Binding-site contacts:
Ligand atom C7 contacts residue TYR337 of chain 1.A at 3.4 Å (hydrophobic).
Ligand atom C5 contacts residue LYS230 of chain 1.A at 3.6 Å.
Ligand atom O6 contacts residue LYS230 of chain 1.A at 2.8 Å (salt-bridge).
Ligand atom C6 contacts residue HIS51 of chain 1.A at 3.8 Å.
Ligand atom O5 contacts residue HIS51 of chain 1.A at 3.4 Å (h-bond).
Ligand atom OP1 contacts residue ASN233 of chain 1.A at 3.8 Å.
Ligand atom O6 contacts residue HIS51 of chain 1.A at 3.2 Å (h-bond).
Ligand atom OP1 contacts residue ASP228 of chain 1.A at 2.5 Å (salt-bridge).
Ligand atom C8 contacts residue TYR337 of chain 1.A at 3.6 Å (hydrophobic).
Ligand atom O5 contacts residue PHE338 of chain 1.A at 3.8 Å.
Ligand atom C7 contacts residue ILE52 of chain 1.A at 3.6 Å (hydrophobic).
Ligand atom O6 contacts residue ARG266 of chain 1.A at 3.6 Å.
Ligand atom OP2 contacts residue HIS51 of chain 1.A at 2.7 Å (h-bond).
Ligand atom O3 contacts residue PHE169 of chain 1.A at 3.3 Å.
Ligand atom OP2 contacts residue GLY50 of chain 1.A at 3.4 Å.
Ligand atom O6 contacts residue GLU274 of chain 1.A at 2.7 Å (salt-bridge).
Ligand atom P contacts residue ASP228 of chain 1.A at 3.4 Å.
Ligand atom O7 contacts residue TYR337 of chain 1.A at 2.4 Å (h-bond).
Ligand atom O4 contacts residue CYS323 of chain 1.A at 3.7 Å.
Ligand atom C6 contacts residue GLU274 of chain 1.A at 3.4 Å.
Ligand atom OP2 contacts residue LYS230 of chain 1.A at 2.7 Å (salt-bridge).
Ligand atom N2 contacts residue ILE52 of chain 1.A at 3.8 Å.
Ligand atom O1 contacts residue LYS230 of chain 1.A at 3.6 Å.
Ligand atom C6 contacts residue ARG266 of chain 1.A at 3.7 Å.
Ligand atom O1 contacts residue ASP228 of chain 1.A at 3.2 Å (salt-bridge).
Ligand atom O7 contacts residue ARG326 of chain 1.A at 2.8 Å (salt-bridge).
Ligand atom O7 contacts residue PHE169 of chain 1.A at 3.7 Å.
Ligand atom OP1 contacts residue LYS230 of chain 1.A at 3.2 Å.
Ligand atom C8 contacts residue ILE166 of chain 1.A at 3.6 Å (hydrophobic).
Ligand atom O5 contacts residue LYS230 of chain 1.A at 3.6 Å.
Ligand atom C7 contacts residue PHE169 of chain 1.A at 3.7 Å (hydrophobic).
Ligand atom C6 contacts residue CYS323 of chain 1.A at 3.7 Å (hydrophobic).
Ligand atom C6 contacts residue LYS230 of chain 1.A at 3.7 Å.
Ligand atom O4 contacts residue ARG266 of chain 1.A at 3.6 Å.
Ligand atom OP3 contacts residue ILE52 of chain 1.A at 3.4 Å.
Ligand atom P contacts residue LYS230 of chain 1.A at 3.5 Å.
Ligand atom O3 contacts residue ARG326 of chain 1.A at 2.9 Å (salt-bridge).
Ligand atom C8 contacts residue PHE75 of chain 1.A at 3.8 Å (hydrophobic).
Ligand atom OP1 contacts residue ASP248 of chain 1.A at 3.2 Å (salt-bridge).
Ligand atom C8 contacts residue PHE169 of chain 1.A at 3.7 Å (hydrophobic).

A protein and the small-molecule ligand that binds it are described below.
Small molecule (SMILES): CC(=O)N[C@H]1[C@@H](OP(=O)(O)O)O[C@H](CO)[C@@H](O)[C@@H]1O

Sequence of chain 1.A:
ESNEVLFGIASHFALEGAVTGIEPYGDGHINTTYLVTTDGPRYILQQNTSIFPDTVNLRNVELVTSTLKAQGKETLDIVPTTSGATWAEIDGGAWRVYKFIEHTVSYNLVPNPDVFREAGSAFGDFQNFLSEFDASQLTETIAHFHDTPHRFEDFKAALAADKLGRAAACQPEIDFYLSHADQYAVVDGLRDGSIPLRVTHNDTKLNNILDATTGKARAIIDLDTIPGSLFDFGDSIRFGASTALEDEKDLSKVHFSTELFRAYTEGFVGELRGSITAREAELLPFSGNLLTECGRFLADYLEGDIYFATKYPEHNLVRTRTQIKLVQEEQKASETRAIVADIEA